This small molecule binds to this protein.
Small molecule (SMILES): O=C(CCl)NCC1CCN(C(=O)C2(Oc3ccc(Cl)cc3)CCCC2)CC1

Sequence of chain 2.B:
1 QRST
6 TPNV

Sequence of chain 2.A:
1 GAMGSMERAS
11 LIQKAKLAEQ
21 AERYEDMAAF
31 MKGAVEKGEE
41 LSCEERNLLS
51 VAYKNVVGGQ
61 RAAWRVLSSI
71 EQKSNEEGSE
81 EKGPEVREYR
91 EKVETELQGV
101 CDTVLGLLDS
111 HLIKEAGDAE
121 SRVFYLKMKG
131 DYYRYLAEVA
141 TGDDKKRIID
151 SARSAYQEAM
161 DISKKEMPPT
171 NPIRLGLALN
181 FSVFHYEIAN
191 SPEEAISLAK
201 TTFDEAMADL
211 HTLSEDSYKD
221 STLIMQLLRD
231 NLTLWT

Binding-site contacts:
Ligand atom C10 contacts residue THR6 of chain 2.B at 3.7 Å.
Ligand atom C17 contacts residue LEU223 of chain 2.A at 3.7 Å (hydrophobic).
Ligand atom C15 contacts residue ASP220 of chain 2.A at 3.7 Å.
Ligand atom C20 contacts residue PRO172 of chain 2.A at 3.8 Å (hydrophobic).
Ligand atom C11 contacts residue THR6 of chain 2.B at 3.8 Å.
Ligand atom O3 contacts residue ILE224 of chain 2.A at 3.5 Å.
Ligand atom C16 contacts residue ILE224 of chain 2.A at 3.9 Å (hydrophobic).
Ligand atom C13 contacts residue PRO172 of chain 2.A at 3.5 Å (hydrophobic).
Ligand atom C14 contacts residue PRO172 of chain 2.A at 3.3 Å (hydrophobic).
Ligand atom C1 contacts residue CYS43 of chain 2.A at 2.7 Å (hydrophobic).
Ligand atom C18 contacts residue PRO7 of chain 2.B at 4.0 Å (hydrophobic).
Ligand atom C5 contacts residue VAL9 of chain 2.B at 4.0 Å (hydrophobic).
Ligand atom C1 contacts residue ASN47 of chain 2.A at 3.6 Å.
Ligand atom C2 contacts residue ASN47 of chain 2.A at 3.6 Å.
Ligand atom O1 contacts residue CYS43 of chain 2.A at 3.1 Å (h-bond).
Ligand atom C12 contacts residue THR6 of chain 2.B at 3.9 Å.
Ligand atom C14 contacts residue ILE224 of chain 2.A at 3.8 Å (hydrophobic).
Ligand atom C16 contacts residue LEU223 of chain 2.A at 3.8 Å (hydrophobic).
Ligand atom C9 contacts residue THR6 of chain 2.B at 3.8 Å.
Ligand atom C3 contacts residue ASN47 of chain 2.A at 3.8 Å.
Ligand atom C17 contacts residue PRO7 of chain 2.B at 3.6 Å (hydrophobic).
Ligand atom C3 contacts residue ILE173 of chain 2.A at 3.8 Å (hydrophobic).
Ligand atom N1 contacts residue CYS43 of chain 2.A at 3.7 Å.
Ligand atom N1 contacts residue PHE124 of chain 2.A at 4.0 Å.
Ligand atom O1 contacts residue ILE173 of chain 2.A at 3.8 Å.
Ligand atom C2 contacts residue ARG46 of chain 2.A at 3.9 Å.
Ligand atom C11 contacts residue VAL9 of chain 2.B at 4.0 Å (hydrophobic).
Ligand atom C2 contacts residue CYS43 of chain 2.A at 1.8 Å (hydrophobic).
Ligand atom C14 contacts residue THR6 of chain 2.B at 3.9 Å.
Ligand atom C6 contacts residue VAL9 of chain 2.B at 3.9 Å (hydrophobic).
Ligand atom C17 contacts residue ILE224 of chain 2.A at 3.9 Å (hydrophobic).
Ligand atom CL2 contacts residue PHE124 of chain 2.A at 3.8 Å.
Ligand atom C13 contacts residue ILE173 of chain 2.A at 4.0 Å (hydrophobic).
Ligand atom C19 contacts residue PRO172 of chain 2.A at 3.7 Å (hydrophobic).
Ligand atom N1 contacts residue ASN47 of chain 2.A at 2.8 Å (h-bond).
Ligand atom C16 contacts residue ASP220 of chain 2.A at 3.9 Å.
Ligand atom C13 contacts residue THR6 of chain 2.B at 3.9 Å.
Ligand atom C5 contacts residue ASN47 of chain 2.A at 3.7 Å.
Ligand atom O2 contacts residue VAL9 of chain 2.B at 3.0 Å (h-bond).
Ligand atom CL2 contacts residue LYS127 of chain 2.A at 3.6 Å.